A protein and the small-molecule ligand that binds it are described below.
Small molecule (SMILES): Nc1ncnc2c1ncn2[C@@H]1O[C@H](CO[P](=O)(O)O[P](=O)(O)NP(=O)(O)O)[C@@H](O)[C@H]1O

Binding-site contacts:
Ligand atom O2G contacts residue PRO520 of chain 3.A at 3.2 Å.
Ligand atom N6 contacts residue ILE479 of chain 3.A at 3.7 Å.
Ligand atom C2' contacts residue THR688 of chain 3.A at 3.8 Å.
Ligand atom N3 contacts residue ILE656 of chain 3.A at 3.8 Å.
Ligand atom N7 contacts residue GLY521 of chain 3.A at 3.8 Å.
Ligand atom O2G contacts residue PRO519 of chain 3.A at 3.0 Å (h-bond).
Ligand atom O2' contacts residue THR688 of chain 3.A at 3.1 Å (h-bond).
Ligand atom O2B contacts residue CYS522 of chain 3.A at 2.6 Å (h-bond).
Ligand atom C5' contacts residue GLY521 of chain 3.A at 3.5 Å.
Ligand atom O2G contacts residue LYS524 of chain 3.A at 3.0 Å (salt-bridge).
Ligand atom O3G contacts residue LYS524 of chain 3.A at 3.4 Å.
Ligand atom C2 contacts residue ILE656 of chain 3.A at 3.7 Å (hydrophobic).
Ligand atom N7 contacts residue GLY523 of chain 3.A at 3.2 Å.
Ligand atom O2G contacts residue GLY521 of chain 3.A at 3.8 Å.
Ligand atom O1G contacts residue ARG635 of chain 3.B at 3.1 Å (salt-bridge).
Ligand atom O2B contacts residue LYS524 of chain 3.A at 3.8 Å.
Ligand atom C1' contacts residue THR688 of chain 3.A at 3.5 Å.
Ligand atom C2 contacts residue ASP478 of chain 3.A at 3.1 Å.
Ligand atom O2B contacts residue GLY521 of chain 3.A at 3.4 Å.
Ligand atom C4 contacts residue LEU526 of chain 3.A at 3.8 Å (hydrophobic).
Ligand atom O1A contacts residue GLY523 of chain 3.A at 3.0 Å.
Ligand atom N1 contacts residue ILE479 of chain 3.A at 3.7 Å.
Ligand atom O1A contacts residue LEU526 of chain 3.A at 3.7 Å.
Ligand atom O1B contacts residue THR525 of chain 3.A at 2.7 Å (h-bond).
Ligand atom N7 contacts residue CYS522 of chain 3.A at 3.3 Å (h-bond).
Ligand atom C8 contacts residue GLY521 of chain 3.A at 3.2 Å.
Ligand atom O2B contacts residue GLY523 of chain 3.A at 2.8 Å (h-bond).
Ligand atom O4' contacts residue GLY521 of chain 3.A at 3.8 Å.
Ligand atom N3 contacts residue LEU526 of chain 3.A at 3.7 Å.
Ligand atom O1G contacts residue ASN624 of chain 3.A at 3.3 Å (h-bond).
Ligand atom C8 contacts residue GLY523 of chain 3.A at 3.8 Å.
Ligand atom O2A contacts residue LEU526 of chain 3.A at 3.5 Å.
Ligand atom N1 contacts residue ASP478 of chain 3.A at 2.9 Å (salt-bridge).
Ligand atom O1B contacts residue GLY523 of chain 3.A at 3.8 Å.
Ligand atom O3A contacts residue THR525 of chain 3.A at 3.8 Å.
Ligand atom N1 contacts residue ILE656 of chain 3.A at 3.7 Å.
Ligand atom O2A contacts residue THR525 of chain 3.A at 3.2 Å.
Ligand atom O3G contacts residue ASP577 of chain 3.A at 3.1 Å (salt-bridge).
Ligand atom O1B contacts residue LYS524 of chain 3.A at 3.1 Å.
Ligand atom C2' contacts residue LEU526 of chain 3.A at 3.8 Å (hydrophobic).

Sequence of chain 3.B:
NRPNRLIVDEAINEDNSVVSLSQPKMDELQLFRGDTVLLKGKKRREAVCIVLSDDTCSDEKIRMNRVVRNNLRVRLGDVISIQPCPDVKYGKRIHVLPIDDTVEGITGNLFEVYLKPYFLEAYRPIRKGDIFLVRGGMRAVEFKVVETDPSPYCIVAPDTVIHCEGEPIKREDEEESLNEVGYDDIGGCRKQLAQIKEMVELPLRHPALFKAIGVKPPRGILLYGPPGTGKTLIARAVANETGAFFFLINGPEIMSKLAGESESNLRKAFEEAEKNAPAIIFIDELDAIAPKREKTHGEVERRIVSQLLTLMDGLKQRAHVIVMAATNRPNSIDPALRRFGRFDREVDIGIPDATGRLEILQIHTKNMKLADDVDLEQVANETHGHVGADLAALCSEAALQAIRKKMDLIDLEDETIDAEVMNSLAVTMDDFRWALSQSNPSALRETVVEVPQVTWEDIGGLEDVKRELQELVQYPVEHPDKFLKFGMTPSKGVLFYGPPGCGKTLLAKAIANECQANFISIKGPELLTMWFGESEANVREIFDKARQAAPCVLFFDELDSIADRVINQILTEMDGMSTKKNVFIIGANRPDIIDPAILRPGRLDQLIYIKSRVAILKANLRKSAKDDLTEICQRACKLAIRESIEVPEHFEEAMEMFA

Sequence of chain 3.A:
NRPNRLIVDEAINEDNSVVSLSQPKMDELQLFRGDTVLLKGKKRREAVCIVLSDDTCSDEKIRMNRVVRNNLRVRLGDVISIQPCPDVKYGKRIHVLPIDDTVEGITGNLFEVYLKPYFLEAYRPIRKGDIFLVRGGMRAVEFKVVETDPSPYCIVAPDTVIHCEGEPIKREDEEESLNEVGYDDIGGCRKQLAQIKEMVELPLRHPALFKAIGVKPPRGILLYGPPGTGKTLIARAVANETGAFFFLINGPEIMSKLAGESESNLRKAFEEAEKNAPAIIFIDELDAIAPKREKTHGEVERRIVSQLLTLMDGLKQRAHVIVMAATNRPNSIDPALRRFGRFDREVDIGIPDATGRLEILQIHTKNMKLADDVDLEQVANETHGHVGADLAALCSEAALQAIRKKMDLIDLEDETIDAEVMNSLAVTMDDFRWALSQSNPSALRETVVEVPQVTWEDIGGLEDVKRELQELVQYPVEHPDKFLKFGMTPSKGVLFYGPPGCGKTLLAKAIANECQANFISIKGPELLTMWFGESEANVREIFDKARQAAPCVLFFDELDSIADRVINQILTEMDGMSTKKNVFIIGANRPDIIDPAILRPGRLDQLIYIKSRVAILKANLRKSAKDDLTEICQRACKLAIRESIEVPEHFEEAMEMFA